The small molecule below binds the protein below.
Small molecule (SMILES): OC[C@H]1O[C@@H](O)[C@H](O)[C@@H](O)[C@H]1O

Sequence of chain 1.A:
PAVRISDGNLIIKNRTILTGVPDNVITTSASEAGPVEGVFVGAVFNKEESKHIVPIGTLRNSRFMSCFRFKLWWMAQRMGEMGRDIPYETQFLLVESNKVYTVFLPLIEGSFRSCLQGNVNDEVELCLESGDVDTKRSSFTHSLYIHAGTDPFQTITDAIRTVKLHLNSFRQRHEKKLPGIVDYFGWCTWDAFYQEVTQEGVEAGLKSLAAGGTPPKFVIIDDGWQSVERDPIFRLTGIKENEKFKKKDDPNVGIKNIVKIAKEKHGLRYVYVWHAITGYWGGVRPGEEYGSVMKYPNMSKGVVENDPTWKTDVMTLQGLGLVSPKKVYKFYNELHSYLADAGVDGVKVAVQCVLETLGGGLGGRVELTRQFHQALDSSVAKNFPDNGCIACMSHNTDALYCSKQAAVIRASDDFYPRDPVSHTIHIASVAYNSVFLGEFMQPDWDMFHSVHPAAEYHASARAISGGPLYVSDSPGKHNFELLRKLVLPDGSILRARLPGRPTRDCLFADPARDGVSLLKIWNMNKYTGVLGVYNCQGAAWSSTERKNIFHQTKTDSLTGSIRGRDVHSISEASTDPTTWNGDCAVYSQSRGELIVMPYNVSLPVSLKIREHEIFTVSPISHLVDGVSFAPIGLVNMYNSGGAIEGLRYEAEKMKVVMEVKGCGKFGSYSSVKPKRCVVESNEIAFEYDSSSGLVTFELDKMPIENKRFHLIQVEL

Binding-site contacts:
Ligand atom O2 contacts residue ARG443 of chain 1.A at 3.0 Å (salt-bridge).
Ligand atom O5 contacts residue MET426 of chain 1.A at 4.3 Å.
Ligand atom O3 contacts residue ARG443 of chain 1.A at 3.0 Å (salt-bridge).
Ligand atom O2 contacts residue ASP447 of chain 1.A at 2.7 Å (salt-bridge).
Ligand atom O2 contacts residue TRP78 of chain 1.A at 3.9 Å.
Ligand atom O5 contacts residue TRP314 of chain 1.A at 3.7 Å.
Ligand atom O6 contacts residue TRP314 of chain 1.A at 3.6 Å.
Ligand atom O3 contacts residue ASP447 of chain 1.A at 4.2 Å.
Ligand atom C2 contacts residue ASP447 of chain 1.A at 3.5 Å.
Ligand atom C4 contacts residue TRP307 of chain 1.A at 4.0 Å (hydrophobic).
Ligand atom O6 contacts residue ASP244 of chain 1.A at 2.8 Å (salt-bridge).
Ligand atom O4 contacts residue LYS381 of chain 1.A at 2.9 Å (salt-bridge).
Ligand atom C3 contacts residue ASP447 of chain 1.A at 3.4 Å.
Ligand atom O6 contacts residue TRP307 of chain 1.A at 4.1 Å.
Ligand atom O5 contacts residue TRP307 of chain 1.A at 3.8 Å.
Ligand atom C4 contacts residue LYS381 of chain 1.A at 3.6 Å.
Ligand atom O3 contacts residue LYS381 of chain 1.A at 2.7 Å (salt-bridge).
Ligand atom O3 contacts residue TRP211 of chain 1.A at 4.3 Å.
Ligand atom O1 contacts residue TRP314 of chain 1.A at 4.3 Å.
Ligand atom C2 contacts residue ARG443 of chain 1.A at 3.8 Å.
Ligand atom C3 contacts residue ARG443 of chain 1.A at 3.9 Å.
Ligand atom C4 contacts residue ASP243 of chain 1.A at 3.3 Å.
Ligand atom C3 contacts residue TRP211 of chain 1.A at 4.2 Å (hydrophobic).
Ligand atom C2 contacts residue CYS425 of chain 1.A at 3.5 Å (hydrophobic).
Ligand atom C5 contacts residue TRP211 of chain 1.A at 3.7 Å (hydrophobic).
Ligand atom C5 contacts residue TRP307 of chain 1.A at 3.9 Å (hydrophobic).
Ligand atom O1 contacts residue ASP447 of chain 1.A at 2.9 Å (salt-bridge).
Ligand atom C2 contacts residue LYS381 of chain 1.A at 4.3 Å.
Ligand atom O3 contacts residue MET480 of chain 1.A at 3.6 Å.
Ligand atom C1 contacts residue MET426 of chain 1.A at 4.1 Å (hydrophobic).
Ligand atom O2 contacts residue MET426 of chain 1.A at 4.0 Å.
Ligand atom O4 contacts residue ASP243 of chain 1.A at 2.5 Å (salt-bridge).
Ligand atom C3 contacts residue LYS381 of chain 1.A at 3.6 Å.
Ligand atom C4 contacts residue TRP211 of chain 1.A at 3.8 Å (hydrophobic).
Ligand atom C1 contacts residue ASP447 of chain 1.A at 3.3 Å.
Ligand atom O2 contacts residue CYS425 of chain 1.A at 3.0 Å (h-bond).
Ligand atom C5 contacts residue ASP243 of chain 1.A at 3.8 Å.
Ligand atom O1 contacts residue MET426 of chain 1.A at 3.7 Å.
Ligand atom O6 contacts residue TRP211 of chain 1.A at 3.3 Å.
Ligand atom O4 contacts residue TRP307 of chain 1.A at 2.9 Å (h-bond).